The small molecule below binds the protein below.
Small molecule (SMILES): CCC(=O)N(c1ccc([C@H](C)OC)cc1)[C@@H](C(=O)Nc1ccc(OC)cc1C)c1cccnc1

Sequence of chain 2.A:
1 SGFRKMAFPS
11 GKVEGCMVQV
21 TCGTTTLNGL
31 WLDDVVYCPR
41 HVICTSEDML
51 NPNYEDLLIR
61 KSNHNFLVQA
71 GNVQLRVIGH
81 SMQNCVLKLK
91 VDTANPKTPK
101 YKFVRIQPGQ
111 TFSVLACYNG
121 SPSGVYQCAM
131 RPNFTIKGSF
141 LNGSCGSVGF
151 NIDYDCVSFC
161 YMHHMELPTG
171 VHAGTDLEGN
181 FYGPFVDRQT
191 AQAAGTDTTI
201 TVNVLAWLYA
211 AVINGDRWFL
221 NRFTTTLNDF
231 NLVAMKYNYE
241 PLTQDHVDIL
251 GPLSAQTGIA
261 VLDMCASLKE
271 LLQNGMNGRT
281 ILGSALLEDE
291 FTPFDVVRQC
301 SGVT

Binding-site contacts:
Ligand atom C10 contacts residue THR190 of chain 2.A at 3.7 Å.
Ligand atom O contacts residue CYS145 of chain 2.A at 3.5 Å (h-bond).
Ligand atom N2 contacts residue HIS163 of chain 2.A at 2.7 Å (h-bond).
Ligand atom C2 contacts residue CYS145 of chain 2.A at 3.1 Å (hydrophobic).
Ligand atom C22 contacts residue MET49 of chain 2.A at 3.6 Å (hydrophobic).
Ligand atom C11 contacts residue GLU166 of chain 2.A at 3.2 Å.
Ligand atom C26 contacts residue HIS41 of chain 2.A at 3.6 Å.
Ligand atom C15 contacts residue GLU166 of chain 2.A at 3.8 Å.
Ligand atom C16 contacts residue LEU141 of chain 2.A at 3.4 Å (hydrophobic).
Ligand atom C15 contacts residue PHE140 of chain 2.A at 3.3 Å (hydrophobic).
Ligand atom C20 contacts residue HIS164 of chain 2.A at 3.7 Å.
Ligand atom C14 contacts residue HIS163 of chain 2.A at 3.5 Å.
Ligand atom O1 contacts residue GLU166 of chain 2.A at 2.8 Å (salt-bridge).
Ligand atom C14 contacts residue GLU166 of chain 2.A at 3.6 Å.
Ligand atom O contacts residue ASN142 of chain 2.A at 3.1 Å.
Ligand atom C15 contacts residue HIS163 of chain 2.A at 3.6 Å.
Ligand atom C16 contacts residue ASN142 of chain 2.A at 3.7 Å.
Ligand atom C contacts residue CYS145 of chain 2.A at 1.8 Å (hydrophobic).
Ligand atom C25 contacts residue ARG188 of chain 2.A at 3.7 Å.
Ligand atom C contacts residue HIS41 of chain 2.A at 3.7 Å.
Ligand atom O1 contacts residue MET165 of chain 2.A at 3.3 Å.
Ligand atom C4 contacts residue GLU166 of chain 2.A at 3.7 Å.
Ligand atom C12 contacts residue GLU166 of chain 2.A at 3.1 Å.
Ligand atom O contacts residue GLY143 of chain 2.A at 3.1 Å (h-bond).
Ligand atom C1 contacts residue CYS145 of chain 2.A at 2.8 Å (hydrophobic).
Ligand atom O3 contacts residue HIS41 of chain 2.A at 3.3 Å.
Ligand atom C26 contacts residue CYS44 of chain 2.A at 3.6 Å (hydrophobic).
Ligand atom N contacts residue CYS145 of chain 2.A at 3.7 Å.
Ligand atom C19 contacts residue HIS41 of chain 2.A at 3.5 Å.
Ligand atom O2 contacts residue PRO168 of chain 2.A at 3.4 Å.
Ligand atom C16 contacts residue GLU166 of chain 2.A at 3.7 Å.
Ligand atom C20 contacts residue HIS41 of chain 2.A at 3.4 Å.
Ligand atom C9 contacts residue GLU166 of chain 2.A at 3.7 Å.
Ligand atom C15 contacts residue LEU141 of chain 2.A at 3.5 Å (hydrophobic).
Ligand atom C16 contacts residue PHE140 of chain 2.A at 3.5 Å (hydrophobic).
Ligand atom C2 contacts residue ASN142 of chain 2.A at 3.6 Å.
Ligand atom C19 contacts residue HIS164 of chain 2.A at 3.2 Å.
Ligand atom N2 contacts residue SER144 of chain 2.A at 3.7 Å.
Ligand atom C26 contacts residue MET49 of chain 2.A at 3.6 Å (hydrophobic).
Ligand atom C5 contacts residue GLU166 of chain 2.A at 3.6 Å.